Binding-site contacts:
Ligand atom O7 contacts residue LYS38 of chain 1.A at 2.9 Å (salt-bridge).
Ligand atom C3 contacts residue GLU118 of chain 1.B at 3.5 Å.
Ligand atom C7 contacts residue ASN260 of chain 1.B at 3.7 Å.
Ligand atom C6 contacts residue CYS165 of chain 1.A at 3.6 Å (hydrophobic).
Ligand atom C2 contacts residue GLU118 of chain 1.B at 3.4 Å.
Ligand atom O5 contacts residue ASN260 of chain 1.B at 2.5 Å (h-bond).
Ligand atom O4 contacts residue CYS35 of chain 1.A at 3.3 Å (h-bond).
Ligand atom N2 contacts residue CYS165 of chain 1.A at 3.8 Å.
Ligand atom O4 contacts residue ASP164 of chain 1.A at 3.2 Å.
Ligand atom O7 contacts residue ASN124 of chain 1.A at 3.8 Å.
Ligand atom C6 contacts residue PRO166 of chain 1.A at 3.6 Å (hydrophobic).
Ligand atom O2 contacts residue SER39 of chain 1.A at 3.8 Å.
Ligand atom C5 contacts residue PRO166 of chain 1.A at 3.6 Å (hydrophobic).
Ligand atom C5 contacts residue ASN260 of chain 1.B at 3.7 Å.
Ligand atom C2 contacts residue ASP164 of chain 1.A at 3.8 Å.
Ligand atom O3 contacts residue CYS165 of chain 1.A at 2.9 Å (h-bond).
Ligand atom C7 contacts residue LYS38 of chain 1.A at 3.7 Å.
Ligand atom C1 contacts residue GLU118 of chain 1.B at 3.2 Å.
Ligand atom O4 contacts residue ASN167 of chain 1.A at 3.1 Å (h-bond).
Ligand atom O3 contacts residue CYS35 of chain 1.A at 2.8 Å (h-bond).
Ligand atom O4 contacts residue SER39 of chain 1.A at 3.8 Å.
Ligand atom C7 contacts residue CYS165 of chain 1.A at 3.6 Å (hydrophobic).
Ligand atom C4 contacts residue SER39 of chain 1.A at 3.7 Å.
Ligand atom C2 contacts residue ASN260 of chain 1.B at 2.5 Å.
Ligand atom O2 contacts residue ASP164 of chain 1.A at 3.1 Å (salt-bridge).
Ligand atom O6 contacts residue CYS165 of chain 1.A at 3.5 Å.
Ligand atom C1 contacts residue ASN260 of chain 1.B at 1.5 Å.
Ligand atom C8 contacts residue GLU118 of chain 1.B at 3.6 Å.
Ligand atom O3 contacts residue ASN167 of chain 1.A at 3.8 Å.
Ligand atom C3 contacts residue CYS35 of chain 1.A at 3.8 Å (hydrophobic).
Ligand atom O3 contacts residue SER39 of chain 1.A at 3.5 Å.
Ligand atom C3 contacts residue ASN260 of chain 1.B at 3.8 Å.
Ligand atom O3 contacts residue ASP164 of chain 1.A at 3.6 Å.
Ligand atom C8 contacts residue ASN124 of chain 1.A at 3.5 Å.
Ligand atom C3 contacts residue CYS165 of chain 1.A at 3.8 Å (hydrophobic).
Ligand atom O6 contacts residue LYS128 of chain 1.A at 3.6 Å.
Ligand atom N2 contacts residue GLU118 of chain 1.B at 3.1 Å (salt-bridge).
Ligand atom C3 contacts residue ASP164 of chain 1.A at 3.7 Å.
Ligand atom N2 contacts residue ASN260 of chain 1.B at 2.9 Å (h-bond).
Ligand atom C8 contacts residue CYS165 of chain 1.A at 3.6 Å (hydrophobic).

Sequence of chain 1.A:
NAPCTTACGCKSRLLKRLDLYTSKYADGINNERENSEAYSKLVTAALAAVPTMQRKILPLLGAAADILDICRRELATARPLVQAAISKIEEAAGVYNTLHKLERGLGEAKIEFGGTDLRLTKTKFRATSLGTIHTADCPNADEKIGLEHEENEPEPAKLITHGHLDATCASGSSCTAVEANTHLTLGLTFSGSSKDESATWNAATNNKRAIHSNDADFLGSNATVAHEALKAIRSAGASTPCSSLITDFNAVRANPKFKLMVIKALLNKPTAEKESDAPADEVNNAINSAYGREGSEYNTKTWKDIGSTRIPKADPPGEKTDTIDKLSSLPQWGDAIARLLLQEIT

The small molecule below binds the protein below.
Small molecule (SMILES): CC(=O)N[C@H]1[C@H](O[C@H]2[C@H](O)[C@@H](NC(C)=O)CO[C@@H]2CO)O[C@H](CO)[C@@H](O[C@@H]2O[C@H](CO[C@H]3O[C@H](CO)[C@@H](O)[C@H](O)[C@@H]3O)[C@@H](O)[C@H](O)[C@@H]2O)[C@@H]1O

Sequence of chain 1.B:
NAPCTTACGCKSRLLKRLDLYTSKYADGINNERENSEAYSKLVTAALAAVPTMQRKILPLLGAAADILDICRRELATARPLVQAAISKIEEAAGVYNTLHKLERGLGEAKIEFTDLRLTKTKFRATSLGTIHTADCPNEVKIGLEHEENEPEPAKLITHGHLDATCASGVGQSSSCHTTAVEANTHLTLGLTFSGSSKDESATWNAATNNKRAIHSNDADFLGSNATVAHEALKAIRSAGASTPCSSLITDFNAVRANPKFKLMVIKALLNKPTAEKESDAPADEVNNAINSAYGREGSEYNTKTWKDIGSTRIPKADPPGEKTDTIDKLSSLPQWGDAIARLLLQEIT